Binding-site contacts:
Ligand atom SAL contacts residue ALA31 of chain 1.A at 3.8 Å.
Ligand atom C contacts residue LYS33 of chain 1.A at 3.8 Å.
Ligand atom O contacts residue LYS33 of chain 1.A at 3.5 Å.
Ligand atom CAE contacts residue LEU83 of chain 1.A at 3.0 Å (hydrophobic).
Ligand atom CAQ contacts residue ILE10 of chain 1.A at 3.9 Å (hydrophobic).
Ligand atom OXT contacts residue PHE80 of chain 1.A at 3.5 Å.
Ligand atom CB contacts residue ALA144 of chain 1.A at 3.9 Å (hydrophobic).
Ligand atom CAD contacts residue GLN85 of chain 1.A at 3.9 Å.
Ligand atom CAE contacts residue PHE82 of chain 1.A at 3.7 Å (hydrophobic).
Ligand atom OXT contacts residue ASP145 of chain 1.A at 3.1 Å (salt-bridge).
Ligand atom CAN contacts residue VAL18 of chain 1.A at 4.1 Å (hydrophobic).
Ligand atom NAK contacts residue ILE10 of chain 1.A at 4.0 Å.
Ligand atom CAO contacts residue LEU134 of chain 1.A at 4.1 Å (hydrophobic).
Ligand atom OAC contacts residue LEU134 of chain 1.A at 3.8 Å.
Ligand atom CAR contacts residue ILE10 of chain 1.A at 3.7 Å (hydrophobic).
Ligand atom CAO contacts residue ILE10 of chain 1.A at 3.9 Å (hydrophobic).
Ligand atom CAH contacts residue ILE10 of chain 1.A at 3.7 Å (hydrophobic).
Ligand atom CAQ contacts residue LEU134 of chain 1.A at 3.9 Å (hydrophobic).
Ligand atom CAP contacts residue LEU134 of chain 1.A at 3.7 Å (hydrophobic).
Ligand atom N contacts residue VAL18 of chain 1.A at 3.9 Å.
Ligand atom OXT contacts residue LYS33 of chain 1.A at 3.8 Å.
Ligand atom C contacts residue ASP145 of chain 1.A at 3.5 Å.
Ligand atom CAH contacts residue LEU134 of chain 1.A at 4.0 Å (hydrophobic).
Ligand atom CAG contacts residue ILE10 of chain 1.A at 3.9 Å (hydrophobic).
Ligand atom CAN contacts residue LEU134 of chain 1.A at 4.0 Å (hydrophobic).
Ligand atom O contacts residue VAL18 of chain 1.A at 3.9 Å.
Ligand atom CAR contacts residue LEU134 of chain 1.A at 3.8 Å (hydrophobic).
Ligand atom CAO contacts residue LEU83 of chain 1.A at 3.4 Å (hydrophobic).
Ligand atom SAL contacts residue PHE80 of chain 1.A at 3.9 Å.
Ligand atom CAO contacts residue PHE82 of chain 1.A at 3.9 Å (hydrophobic).
Ligand atom OAC contacts residue PHE82 of chain 1.A at 3.4 Å.
Ligand atom O contacts residue ASP145 of chain 1.A at 3.1 Å.
Ligand atom CA contacts residue PHE80 of chain 1.A at 4.0 Å (hydrophobic).
Ligand atom CAD contacts residue HIS84 of chain 1.A at 4.1 Å.
Ligand atom OAC contacts residue LEU83 of chain 1.A at 2.9 Å (h-bond).
Ligand atom NAK contacts residue LEU134 of chain 1.A at 3.3 Å.
Ligand atom CAE contacts residue HIS84 of chain 1.A at 3.8 Å.
Ligand atom SAL contacts residue LEU134 of chain 1.A at 4.0 Å.
Ligand atom CAE contacts residue GLN85 of chain 1.A at 4.1 Å.
Ligand atom CB contacts residue PHE80 of chain 1.A at 3.6 Å (hydrophobic).

A protein and the small-molecule ligand that binds it are described below.
Small molecule (SMILES): O=C(O)[C@H]1CSC(c2ccc3cccc(O)c3n2)=N1

Sequence of chain 1.A:
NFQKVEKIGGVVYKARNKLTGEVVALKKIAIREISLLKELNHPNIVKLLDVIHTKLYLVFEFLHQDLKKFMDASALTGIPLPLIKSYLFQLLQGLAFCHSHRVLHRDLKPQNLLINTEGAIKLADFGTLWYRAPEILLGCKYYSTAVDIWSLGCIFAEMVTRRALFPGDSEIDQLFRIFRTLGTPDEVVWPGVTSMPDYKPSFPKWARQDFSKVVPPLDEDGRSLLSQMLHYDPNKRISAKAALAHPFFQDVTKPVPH